A small-molecule ligand and the protein it binds are described below.
Small molecule (SMILES): Cc1cc(=O)oc2cc(OS(=O)(=O)O)ccc12

Binding-site contacts:
Ligand atom C10 contacts residue PHE171 of chain 1.B at 4.0 Å (hydrophobic).
Ligand atom C02 contacts residue THR557 of chain 1.B at 4.0 Å.
Ligand atom O06 contacts residue ILE500 of chain 1.B at 3.6 Å.
Ligand atom O12 contacts residue HIS252 of chain 1.B at 2.8 Å (h-bond).
Ligand atom C01 contacts residue TYR208 of chain 1.B at 3.4 Å (hydrophobic).
Ligand atom O14 contacts residue ARG374 of chain 1.B at 3.7 Å.
Ligand atom C04 contacts residue ILE500 of chain 1.B at 3.5 Å (hydrophobic).
Ligand atom O15 contacts residue ARG374 of chain 1.B at 4.1 Å.
Ligand atom O16 contacts residue THR501 of chain 1.B at 2.9 Å.
Ligand atom O12 contacts residue HIS356 of chain 1.B at 2.7 Å (h-bond).
Ligand atom O05 contacts residue ALA320 of chain 1.B at 3.2 Å.
Ligand atom C10 contacts residue HIS252 of chain 1.B at 3.6 Å.
Ligand atom O14 contacts residue THR501 of chain 1.B at 3.0 Å (h-bond).
Ligand atom O15 contacts residue HIS356 of chain 1.B at 3.2 Å (h-bond).
Ligand atom C10 contacts residue THR501 of chain 1.B at 3.7 Å.
Ligand atom O16 contacts residue ASN436 of chain 1.B at 3.1 Å (h-bond).
Ligand atom S13 contacts residue THR501 of chain 1.B at 3.6 Å (h-bond).
Ligand atom S13 contacts residue HIS252 of chain 1.B at 3.5 Å (h-bond).
Ligand atom C02 contacts residue ILE500 of chain 1.B at 3.9 Å (hydrophobic).
Ligand atom C09 contacts residue PHE171 of chain 1.B at 3.9 Å (hydrophobic).
Ligand atom S13 contacts residue ASN436 of chain 1.B at 3.7 Å.
Ligand atom C17 contacts residue HIS356 of chain 1.B at 4.0 Å.
Ligand atom O15 contacts residue ASN358 of chain 1.B at 2.7 Å (h-bond).
Ligand atom O14 contacts residue ILE500 of chain 1.B at 3.5 Å.
Ligand atom C07 contacts residue ILE500 of chain 1.B at 3.8 Å (hydrophobic).
Ligand atom S13 contacts residue HIS356 of chain 1.B at 3.5 Å (h-bond).
Ligand atom C04 contacts residue ALA320 of chain 1.B at 4.1 Å (hydrophobic).
Ligand atom C11 contacts residue HIS252 of chain 1.B at 3.6 Å.
Ligand atom O16 contacts residue TYR559 of chain 1.B at 3.5 Å.
Ligand atom O15 contacts residue HIS252 of chain 1.B at 3.6 Å (h-bond).
Ligand atom C01 contacts residue THR557 of chain 1.B at 3.5 Å.
Ligand atom O15 contacts residue ASN436 of chain 1.B at 3.3 Å (h-bond).
Ligand atom C17 contacts residue ILE500 of chain 1.B at 4.0 Å (hydrophobic).
Ligand atom C09 contacts residue THR501 of chain 1.B at 4.0 Å.
Ligand atom C03 contacts residue ILE500 of chain 1.B at 3.7 Å (hydrophobic).
Ligand atom O05 contacts residue ILE500 of chain 1.B at 3.8 Å.
Ligand atom C11 contacts residue HIS356 of chain 1.B at 3.7 Å.
Ligand atom O16 contacts residue HIS252 of chain 1.B at 3.7 Å.
Ligand atom C08 contacts residue ILE500 of chain 1.B at 3.9 Å (hydrophobic).
Ligand atom C01 contacts residue PHE3 of chain 2.B at 3.9 Å (hydrophobic).

Sequence of chain 1.B:
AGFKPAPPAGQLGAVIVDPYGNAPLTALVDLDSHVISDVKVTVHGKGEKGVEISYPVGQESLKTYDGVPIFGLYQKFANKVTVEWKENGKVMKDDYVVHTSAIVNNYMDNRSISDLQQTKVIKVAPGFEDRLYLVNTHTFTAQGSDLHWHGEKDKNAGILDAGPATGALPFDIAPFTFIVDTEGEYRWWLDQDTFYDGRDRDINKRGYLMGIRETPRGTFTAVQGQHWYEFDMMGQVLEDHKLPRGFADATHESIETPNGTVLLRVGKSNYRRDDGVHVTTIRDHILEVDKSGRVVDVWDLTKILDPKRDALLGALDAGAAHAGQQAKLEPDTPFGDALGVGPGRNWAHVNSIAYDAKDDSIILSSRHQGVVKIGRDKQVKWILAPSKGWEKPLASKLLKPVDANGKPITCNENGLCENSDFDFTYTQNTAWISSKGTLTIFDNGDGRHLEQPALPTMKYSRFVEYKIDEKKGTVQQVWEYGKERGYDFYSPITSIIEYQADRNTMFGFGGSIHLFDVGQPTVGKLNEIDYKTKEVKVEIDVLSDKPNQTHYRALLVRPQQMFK

Sequence of chain 2.B:
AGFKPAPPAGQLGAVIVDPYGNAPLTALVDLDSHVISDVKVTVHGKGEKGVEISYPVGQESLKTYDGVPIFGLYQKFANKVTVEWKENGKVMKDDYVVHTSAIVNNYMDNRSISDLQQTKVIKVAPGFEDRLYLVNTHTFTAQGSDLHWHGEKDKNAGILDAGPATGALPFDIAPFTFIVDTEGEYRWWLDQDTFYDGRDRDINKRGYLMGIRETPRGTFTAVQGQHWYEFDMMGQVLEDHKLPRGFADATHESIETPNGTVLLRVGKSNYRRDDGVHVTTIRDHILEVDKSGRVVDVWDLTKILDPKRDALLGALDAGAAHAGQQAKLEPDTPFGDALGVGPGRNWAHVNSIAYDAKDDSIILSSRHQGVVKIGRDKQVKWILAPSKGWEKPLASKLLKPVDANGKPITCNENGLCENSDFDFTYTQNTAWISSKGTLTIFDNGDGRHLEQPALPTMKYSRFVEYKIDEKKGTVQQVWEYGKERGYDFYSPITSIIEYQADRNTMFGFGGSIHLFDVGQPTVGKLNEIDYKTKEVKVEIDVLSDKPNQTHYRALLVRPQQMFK